Sequence of chain 1.A:
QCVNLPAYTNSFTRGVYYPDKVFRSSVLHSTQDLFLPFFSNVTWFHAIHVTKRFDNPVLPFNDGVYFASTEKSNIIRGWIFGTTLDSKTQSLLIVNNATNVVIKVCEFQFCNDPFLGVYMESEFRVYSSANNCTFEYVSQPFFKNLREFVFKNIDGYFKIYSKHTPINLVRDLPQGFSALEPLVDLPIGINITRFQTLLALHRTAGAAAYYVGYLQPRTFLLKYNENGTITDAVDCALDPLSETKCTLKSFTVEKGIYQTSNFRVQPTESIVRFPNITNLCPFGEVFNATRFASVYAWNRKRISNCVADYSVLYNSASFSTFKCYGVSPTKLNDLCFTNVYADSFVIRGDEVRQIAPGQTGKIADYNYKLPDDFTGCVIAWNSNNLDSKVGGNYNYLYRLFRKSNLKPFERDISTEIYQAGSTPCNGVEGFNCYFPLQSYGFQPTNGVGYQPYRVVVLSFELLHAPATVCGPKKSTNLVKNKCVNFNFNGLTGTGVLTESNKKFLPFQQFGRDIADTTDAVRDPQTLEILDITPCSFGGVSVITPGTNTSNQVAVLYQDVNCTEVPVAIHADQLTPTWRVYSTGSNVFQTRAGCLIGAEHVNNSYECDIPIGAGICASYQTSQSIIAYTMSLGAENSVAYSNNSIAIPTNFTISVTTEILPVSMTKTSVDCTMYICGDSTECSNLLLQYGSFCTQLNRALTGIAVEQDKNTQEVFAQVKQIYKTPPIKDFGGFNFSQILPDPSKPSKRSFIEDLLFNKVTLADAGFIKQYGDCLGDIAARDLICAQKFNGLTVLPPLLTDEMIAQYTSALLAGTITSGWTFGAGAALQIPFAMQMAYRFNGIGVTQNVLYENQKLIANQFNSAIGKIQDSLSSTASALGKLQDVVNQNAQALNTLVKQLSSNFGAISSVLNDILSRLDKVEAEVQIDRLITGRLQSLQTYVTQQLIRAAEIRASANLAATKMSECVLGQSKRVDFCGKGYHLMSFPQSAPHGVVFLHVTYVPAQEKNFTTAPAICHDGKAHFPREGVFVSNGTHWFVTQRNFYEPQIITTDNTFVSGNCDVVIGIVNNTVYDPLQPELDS

Binding-site contacts:
Ligand atom C6 contacts residue ASN603 of chain 1.A at 4.4 Å.
Ligand atom C4 contacts residue ASN603 of chain 1.A at 4.1 Å.
Ligand atom C5 contacts residue ASN603 of chain 1.A at 3.7 Å.
Ligand atom O7 contacts residue ASN603 of chain 1.A at 2.9 Å (h-bond).
Ligand atom O6 contacts residue ASN603 of chain 1.A at 4.2 Å.
Ligand atom C8 contacts residue THR604 of chain 1.A at 4.5 Å.
Ligand atom C1 contacts residue ASN603 of chain 1.A at 1.4 Å.
Ligand atom N2 contacts residue ASN603 of chain 1.A at 2.9 Å (h-bond).
Ligand atom C7 contacts residue ASN603 of chain 1.A at 3.1 Å.
Ligand atom C3 contacts residue ASN603 of chain 1.A at 3.8 Å.
Ligand atom C7 contacts residue THR604 of chain 1.A at 4.5 Å.
Ligand atom C2 contacts residue ASN603 of chain 1.A at 2.4 Å.
Ligand atom O5 contacts residue ASN603 of chain 1.A at 2.4 Å (h-bond).
Ligand atom O7 contacts residue THR604 of chain 1.A at 3.6 Å.
Ligand atom C8 contacts residue ASN603 of chain 1.A at 4.3 Å.

The small molecule below binds the protein below.
Small molecule (SMILES): CC(=O)N[C@@H]1[C@@H](O)[C@H](O)[C@@H](CO)O[C@H]1O